Sequence of chain 2.HA:
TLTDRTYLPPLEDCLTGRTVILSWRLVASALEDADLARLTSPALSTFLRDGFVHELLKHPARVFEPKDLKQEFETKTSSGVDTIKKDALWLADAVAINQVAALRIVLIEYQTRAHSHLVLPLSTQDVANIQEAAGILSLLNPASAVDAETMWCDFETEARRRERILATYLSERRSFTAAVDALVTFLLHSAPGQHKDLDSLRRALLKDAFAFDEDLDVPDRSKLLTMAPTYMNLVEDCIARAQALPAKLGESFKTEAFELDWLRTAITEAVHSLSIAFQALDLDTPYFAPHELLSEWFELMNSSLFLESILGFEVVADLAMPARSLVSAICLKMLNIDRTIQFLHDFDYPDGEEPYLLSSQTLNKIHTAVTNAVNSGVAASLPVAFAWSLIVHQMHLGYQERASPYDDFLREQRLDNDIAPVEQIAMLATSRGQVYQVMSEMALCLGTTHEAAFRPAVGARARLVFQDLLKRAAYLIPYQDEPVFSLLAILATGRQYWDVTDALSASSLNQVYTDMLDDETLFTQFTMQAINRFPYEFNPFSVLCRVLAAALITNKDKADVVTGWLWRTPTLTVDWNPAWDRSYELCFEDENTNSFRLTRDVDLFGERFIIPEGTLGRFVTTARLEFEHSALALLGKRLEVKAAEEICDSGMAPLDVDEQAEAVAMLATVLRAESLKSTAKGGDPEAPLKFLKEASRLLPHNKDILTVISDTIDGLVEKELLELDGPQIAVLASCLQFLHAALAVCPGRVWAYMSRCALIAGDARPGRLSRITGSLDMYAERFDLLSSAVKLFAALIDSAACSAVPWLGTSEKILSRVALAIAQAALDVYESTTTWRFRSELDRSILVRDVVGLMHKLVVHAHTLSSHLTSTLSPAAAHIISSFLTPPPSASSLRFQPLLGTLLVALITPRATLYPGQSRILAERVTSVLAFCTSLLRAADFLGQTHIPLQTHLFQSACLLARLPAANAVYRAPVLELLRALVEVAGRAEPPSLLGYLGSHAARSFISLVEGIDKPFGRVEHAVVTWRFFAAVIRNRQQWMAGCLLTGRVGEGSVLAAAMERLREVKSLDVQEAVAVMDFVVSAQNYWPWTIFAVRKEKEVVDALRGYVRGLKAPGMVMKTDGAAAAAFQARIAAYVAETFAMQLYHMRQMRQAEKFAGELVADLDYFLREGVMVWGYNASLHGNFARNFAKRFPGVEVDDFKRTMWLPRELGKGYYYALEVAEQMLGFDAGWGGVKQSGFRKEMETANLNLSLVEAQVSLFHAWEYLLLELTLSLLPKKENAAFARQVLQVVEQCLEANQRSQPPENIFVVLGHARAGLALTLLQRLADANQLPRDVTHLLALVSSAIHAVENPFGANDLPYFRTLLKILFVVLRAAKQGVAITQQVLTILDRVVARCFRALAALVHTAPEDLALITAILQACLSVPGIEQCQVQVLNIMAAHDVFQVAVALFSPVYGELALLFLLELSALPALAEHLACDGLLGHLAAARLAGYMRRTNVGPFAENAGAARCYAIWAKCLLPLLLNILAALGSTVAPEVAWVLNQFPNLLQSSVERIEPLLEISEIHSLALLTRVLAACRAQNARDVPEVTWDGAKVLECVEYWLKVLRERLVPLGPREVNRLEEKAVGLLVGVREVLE

This protein binds this small molecule.
Small molecule (SMILES): CC[C@H](C)[C@H](NC(=O)[C@H](CO)NC(=O)[C@H](CC(=O)O)NC(=O)[C@@H](N)CCC(=O)O)C(=O)N[C@@H](CC(C)C)C(=O)N[C@@H](CCC(N)=O)C(=O)N1CCC[C@H]1C(=O)NCC(=O)N[C@@H](C)C(=O)N[C@@H](Cc1ccccc1)C(=O)N[C@@H](CO)C(=O)N[C@@H](C)C(=O)N[C@H](C=O)CC(N)=O

Binding-site contacts:
Ligand atom C contacts residue HIS409 of chain 2.HA at 4.4 Å.
Ligand atom CB contacts residue GLU481 of chain 2.HA at 3.6 Å.
Ligand atom CD contacts residue TYR537 of chain 2.HA at 4.5 Å (hydrophobic).
Ligand atom CG1 contacts residue THR488 of chain 2.HA at 4.2 Å.
Ligand atom ND2 contacts residue TYR533 of chain 2.HA at 3.7 Å.
Ligand atom CD1 contacts residue ILE535 of chain 2.HA at 4.0 Å (hydrophobic).
Ligand atom CB contacts residue THR488 of chain 2.HA at 4.4 Å.
Ligand atom CB contacts residue TYR533 of chain 2.HA at 3.6 Å (hydrophobic).
Ligand atom CD1 contacts residue THR488 of chain 2.HA at 4.2 Å.
Ligand atom CD2 contacts residue ALA484 of chain 2.HA at 3.6 Å (hydrophobic).
Ligand atom CA contacts residue ILE535 of chain 2.HA at 3.8 Å (hydrophobic).
Ligand atom CE1 contacts residue LEU413 of chain 2.HA at 4.2 Å (hydrophobic).
Ligand atom CD2 contacts residue THR488 of chain 2.HA at 4.2 Å.
Ligand atom O contacts residue LEU534 of chain 2.HA at 4.3 Å.
Ligand atom CD1 contacts residue LEU413 of chain 2.HA at 4.1 Å (hydrophobic).
Ligand atom CB contacts residue LEU534 of chain 2.HA at 4.3 Å (hydrophobic).
Ligand atom CD1 contacts residue ILE535 of chain 2.HA at 4.0 Å (hydrophobic).
Ligand atom OD1 contacts residue TYR533 of chain 2.HA at 3.4 Å.
Ligand atom NE2 contacts residue PRO536 of chain 2.HA at 4.2 Å.
Ligand atom CB contacts residue ILE535 of chain 2.HA at 4.2 Å (hydrophobic).
Ligand atom N contacts residue ILE535 of chain 2.HA at 3.7 Å.
Ligand atom O contacts residue HIS409 of chain 2.HA at 3.6 Å.
Ligand atom CG contacts residue TYR537 of chain 2.HA at 3.2 Å (hydrophobic).
Ligand atom N contacts residue PRO536 of chain 2.HA at 4.2 Å.
Ligand atom CD1 contacts residue GLN538 of chain 2.HA at 3.1 Å.
Ligand atom CG contacts residue TYR533 of chain 2.HA at 3.3 Å (hydrophobic).
Ligand atom CD2 contacts residue MET485 of chain 2.HA at 4.0 Å (hydrophobic).
Ligand atom CG contacts residue PRO536 of chain 2.HA at 4.5 Å (hydrophobic).
Ligand atom CD1 contacts residue PHE402 of chain 2.HA at 4.0 Å (hydrophobic).
Ligand atom O contacts residue PRO536 of chain 2.HA at 3.8 Å.
Ligand atom CB contacts residue TYR537 of chain 2.HA at 3.0 Å (hydrophobic).
Ligand atom CA contacts residue TYR537 of chain 2.HA at 4.5 Å (hydrophobic).